Sequence of chain 1.W:
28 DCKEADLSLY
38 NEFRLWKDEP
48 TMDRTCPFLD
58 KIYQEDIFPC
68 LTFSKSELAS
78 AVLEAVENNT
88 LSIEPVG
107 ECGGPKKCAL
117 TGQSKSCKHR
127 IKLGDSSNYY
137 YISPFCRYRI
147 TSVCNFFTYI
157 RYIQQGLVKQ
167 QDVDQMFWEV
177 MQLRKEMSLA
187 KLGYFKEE

Sequence of chain 1.V:
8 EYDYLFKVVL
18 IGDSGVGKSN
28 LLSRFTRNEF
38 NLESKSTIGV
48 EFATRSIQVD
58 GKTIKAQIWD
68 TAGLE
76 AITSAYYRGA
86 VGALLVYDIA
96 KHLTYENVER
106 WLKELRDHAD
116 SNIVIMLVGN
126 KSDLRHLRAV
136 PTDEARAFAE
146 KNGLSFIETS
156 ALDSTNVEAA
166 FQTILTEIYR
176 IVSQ

A protein and the small-molecule ligand that binds it are described below.
Small molecule (SMILES): Nc1nc2c(ncn2[C@@H]2O[C@H](CO[P](=O)(O)O[P](=O)(O)NP(=O)(O)O)[C@@H](O)[C@H]2O)c(=O)[nH]1

Binding-site contacts:
Ligand atom N7 contacts residue ASN125 of chain 1.V at 3.1 Å (h-bond).
Ligand atom PG contacts residue MG1 of chain 1.OA at 3.0 Å.
Ligand atom O3' contacts residue LEU39 of chain 1.V at 3.0 Å (h-bond).
Ligand atom O2A contacts residue SER41 of chain 1.V at 3.3 Å (h-bond).
Ligand atom O2G contacts residue GLY22 of chain 1.V at 3.4 Å (h-bond).
Ligand atom O2G contacts residue LYS25 of chain 1.V at 2.8 Å (salt-bridge).
Ligand atom O2B contacts residue SER26 of chain 1.V at 2.7 Å (h-bond).
Ligand atom N2 contacts residue TYR158 of chain 1.W at 3.3 Å (h-bond).
Ligand atom O1G contacts residue SER43 of chain 1.V at 2.6 Å (h-bond).
Ligand atom O1B contacts residue GLY22 of chain 1.V at 2.9 Å (h-bond).
Ligand atom N1 contacts residue ASP128 of chain 1.V at 2.6 Å (salt-bridge).
Ligand atom O2' contacts residue LEU39 of chain 1.V at 2.7 Å (h-bond).
Ligand atom O6 contacts residue LYS126 of chain 1.V at 3.3 Å.
Ligand atom O5' contacts residue ASN27 of chain 1.V at 3.3 Å (h-bond).
Ligand atom O4' contacts residue LYS126 of chain 1.V at 3.0 Å (salt-bridge).
Ligand atom O2G contacts residue GLY70 of chain 1.V at 3.4 Å (h-bond).
Ligand atom O3A contacts residue GLY24 of chain 1.V at 3.0 Å (h-bond).
Ligand atom O1G contacts residue SER21 of chain 1.V at 3.0 Å (h-bond).
Ligand atom O1B contacts residue VAL23 of chain 1.V at 3.1 Å (h-bond).
Ligand atom O2B contacts residue LYS25 of chain 1.V at 3.2 Å (salt-bridge).
Ligand atom O6 contacts residue ALA156 of chain 1.V at 2.8 Å (h-bond).
Ligand atom N3 contacts residue PG41 of chain 1.PA at 3.4 Å (h-bond).
Ligand atom C5 contacts residue LYS126 of chain 1.V at 3.3 Å.
Ligand atom C6 contacts residue LYS126 of chain 1.V at 3.3 Å.
Ligand atom N2 contacts residue ASP128 of chain 1.V at 3.2 Å (salt-bridge).
Ligand atom N2 contacts residue LEU129 of chain 1.V at 3.4 Å.
Ligand atom O1B contacts residue LYS25 of chain 1.V at 3.1 Å (salt-bridge).
Ligand atom O1A contacts residue ASN27 of chain 1.V at 2.5 Å (h-bond).
Ligand atom N2 contacts residue PG41 of chain 1.PA at 3.3 Å.
Ligand atom O3G contacts residue MG1 of chain 1.OA at 2.0 Å.
Ligand atom O3G contacts residue THR44 of chain 1.V at 2.5 Å (h-bond).
Ligand atom O2B contacts residue MG1 of chain 1.OA at 2.2 Å.
Ligand atom O2' contacts residue ASN38 of chain 1.V at 2.9 Å (h-bond).
Ligand atom O2G contacts residue SER21 of chain 1.V at 3.1 Å.
Ligand atom O6 contacts residue LEU157 of chain 1.V at 3.1 Å (h-bond).
Ligand atom C5' contacts residue GLY22 of chain 1.V at 3.4 Å.
Ligand atom PB contacts residue MG1 of chain 1.OA at 3.1 Å.
Ligand atom O6 contacts residue ASP128 of chain 1.V at 3.4 Å (salt-bridge).
Ligand atom O1B contacts residue GLY24 of chain 1.V at 3.0 Å (h-bond).
Ligand atom N3B contacts residue MG1 of chain 1.OA at 2.9 Å.